The small molecule below binds the protein below.
Small molecule (SMILES): NC(=O)CC[C@H](N)C(=O)O

Binding-site contacts:
Ligand atom C contacts residue PHE180 of chain 2.D at 3.8 Å (hydrophobic).
Ligand atom CA contacts residue TYR127 of chain 2.D at 4.2 Å (hydrophobic).
Ligand atom CB contacts residue ARG209 of chain 2.D at 4.2 Å.
Ligand atom CG contacts residue ARG209 of chain 2.D at 3.6 Å.
Ligand atom CD contacts residue ARG209 of chain 2.D at 4.5 Å.
Ligand atom CG contacts residue SER203 of chain 2.D at 4.4 Å.
Ligand atom OE1 contacts residue GLU177 of chain 2.D at 4.0 Å.
Ligand atom OXT contacts residue ARG209 of chain 2.D at 3.4 Å (salt-bridge).
Ligand atom C contacts residue ARG209 of chain 2.D at 3.7 Å.
Ligand atom NE2 contacts residue PHE180 of chain 2.D at 3.5 Å.
Ligand atom O contacts residue PHE180 of chain 2.D at 3.0 Å.
Ligand atom O contacts residue ARG209 of chain 2.D at 3.8 Å.
Ligand atom NE2 contacts residue ARG209 of chain 2.D at 4.2 Å.
Ligand atom CG contacts residue PHE130 of chain 2.D at 3.9 Å (hydrophobic).
Ligand atom CD contacts residue SER203 of chain 2.D at 4.0 Å.
Ligand atom NE2 contacts residue SER201 of chain 2.D at 3.8 Å.
Ligand atom CA contacts residue GLU177 of chain 2.D at 3.8 Å.
Ligand atom NE2 contacts residue SER203 of chain 2.D at 3.2 Å (h-bond).
Ligand atom CB contacts residue TYR127 of chain 2.D at 4.3 Å (hydrophobic).
Ligand atom CD contacts residue SER201 of chain 2.D at 4.5 Å.
Ligand atom N contacts residue TYR127 of chain 2.D at 3.0 Å (h-bond).
Ligand atom CB contacts residue GLU177 of chain 2.D at 3.9 Å.
Ligand atom OE1 contacts residue PHE180 of chain 2.D at 3.9 Å.
Ligand atom CB contacts residue PHE130 of chain 2.D at 3.7 Å (hydrophobic).
Ligand atom O contacts residue ASP212 of chain 2.D at 4.3 Å.
Ligand atom OE1 contacts residue PHE130 of chain 2.D at 4.5 Å.
Ligand atom CA contacts residue PHE180 of chain 2.D at 4.1 Å (hydrophobic).
Ligand atom CD contacts residue PHE180 of chain 2.D at 3.8 Å (hydrophobic).
Ligand atom NE2 contacts residue TYR230 of chain 2.D at 4.0 Å.
Ligand atom N contacts residue GLU177 of chain 2.D at 3.5 Å (salt-bridge).
Ligand atom OE1 contacts residue SER201 of chain 2.D at 4.3 Å.
Ligand atom OE1 contacts residue ALA176 of chain 2.D at 4.0 Å.

Sequence of chain 2.D:
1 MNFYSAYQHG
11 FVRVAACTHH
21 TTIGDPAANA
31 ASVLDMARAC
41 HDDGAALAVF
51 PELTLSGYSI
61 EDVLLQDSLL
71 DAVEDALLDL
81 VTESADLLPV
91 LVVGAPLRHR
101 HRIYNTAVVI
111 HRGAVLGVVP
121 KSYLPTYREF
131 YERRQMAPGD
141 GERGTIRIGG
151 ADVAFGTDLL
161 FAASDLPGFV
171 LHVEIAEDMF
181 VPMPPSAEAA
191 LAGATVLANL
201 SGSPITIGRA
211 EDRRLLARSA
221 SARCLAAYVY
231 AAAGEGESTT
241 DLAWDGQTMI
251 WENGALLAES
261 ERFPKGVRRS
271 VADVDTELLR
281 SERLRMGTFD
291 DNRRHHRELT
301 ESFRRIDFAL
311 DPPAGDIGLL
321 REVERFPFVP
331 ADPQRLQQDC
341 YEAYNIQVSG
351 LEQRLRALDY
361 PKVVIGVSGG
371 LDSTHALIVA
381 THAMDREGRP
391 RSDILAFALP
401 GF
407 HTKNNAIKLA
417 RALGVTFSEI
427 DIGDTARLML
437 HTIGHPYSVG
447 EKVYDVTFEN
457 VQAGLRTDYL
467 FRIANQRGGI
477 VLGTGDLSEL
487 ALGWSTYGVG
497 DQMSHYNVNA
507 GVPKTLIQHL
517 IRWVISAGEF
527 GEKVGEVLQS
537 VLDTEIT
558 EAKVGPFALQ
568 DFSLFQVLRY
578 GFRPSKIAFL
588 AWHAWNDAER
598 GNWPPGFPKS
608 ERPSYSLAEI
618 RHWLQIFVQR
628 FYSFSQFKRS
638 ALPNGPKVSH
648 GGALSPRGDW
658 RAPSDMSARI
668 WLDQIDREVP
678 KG